Sequence of chain 24.Y:
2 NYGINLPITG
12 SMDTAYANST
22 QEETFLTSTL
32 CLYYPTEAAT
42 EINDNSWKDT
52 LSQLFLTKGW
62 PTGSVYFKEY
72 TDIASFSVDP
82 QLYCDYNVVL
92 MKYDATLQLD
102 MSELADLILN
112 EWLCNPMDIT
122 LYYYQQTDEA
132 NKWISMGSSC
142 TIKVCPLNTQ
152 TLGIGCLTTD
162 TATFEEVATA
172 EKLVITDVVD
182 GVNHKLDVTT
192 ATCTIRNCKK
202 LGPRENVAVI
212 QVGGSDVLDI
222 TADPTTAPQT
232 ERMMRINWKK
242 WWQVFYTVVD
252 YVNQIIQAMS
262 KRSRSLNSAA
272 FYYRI

Binding-site contacts:
Ligand atom C6 contacts residue ASN19 of chain 24.Y at 4.1 Å.
Ligand atom C4 contacts residue ASN19 of chain 24.Y at 4.5 Å.
Ligand atom O5 contacts residue ASN19 of chain 24.Y at 2.2 Å (h-bond).
Ligand atom C5 contacts residue ASN19 of chain 24.Y at 3.3 Å.
Ligand atom O7 contacts residue ASN19 of chain 24.Y at 4.4 Å.
Ligand atom C3 contacts residue ASN19 of chain 24.Y at 4.4 Å.
Ligand atom C1 contacts residue ASN19 of chain 24.Y at 1.9 Å.
Ligand atom C8 contacts residue TYR17 of chain 24.Y at 4.0 Å (hydrophobic).
Ligand atom O6 contacts residue ASN19 of chain 24.Y at 4.4 Å.
Ligand atom C2 contacts residue ASN19 of chain 24.Y at 3.4 Å.
Ligand atom N2 contacts residue ASN19 of chain 24.Y at 4.0 Å.

A protein and the small-molecule ligand that binds it are described below.
Small molecule (SMILES): CC(=O)N[C@H]1[C@H](O[C@H]2[C@H](O)[C@@H](NC(C)=O)CO[C@@H]2CO)O[C@H](CO)[C@@H](O)[C@@H]1O